This small molecule binds to this protein.
Small molecule (SMILES): CC(=O)N[C@@H]1[C@@H](O)[C@H](O)[C@@H](CO)O[C@H]1O

Binding-site contacts:
Ligand atom C7 contacts residue ASN110 of chain 1.C at 3.9 Å.
Ligand atom C1 contacts residue ASN110 of chain 1.C at 1.5 Å.
Ligand atom N2 contacts residue ASN110 of chain 1.C at 2.8 Å (h-bond).
Ligand atom C4 contacts residue ASN110 of chain 1.C at 4.4 Å.
Ligand atom C5 contacts residue ASN110 of chain 1.C at 3.8 Å.
Ligand atom O5 contacts residue ASN110 of chain 1.C at 2.6 Å (h-bond).
Ligand atom C3 contacts residue ASN110 of chain 1.C at 3.9 Å.
Ligand atom C2 contacts residue ASN110 of chain 1.C at 2.6 Å.

Sequence of chain 1.C:
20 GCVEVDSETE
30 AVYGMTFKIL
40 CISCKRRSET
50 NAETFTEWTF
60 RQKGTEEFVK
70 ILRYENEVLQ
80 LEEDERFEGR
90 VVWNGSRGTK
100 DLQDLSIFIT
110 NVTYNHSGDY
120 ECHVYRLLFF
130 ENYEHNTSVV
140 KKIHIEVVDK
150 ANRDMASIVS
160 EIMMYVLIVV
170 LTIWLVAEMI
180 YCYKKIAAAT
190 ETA